The protein below binds the small molecule below.
Small molecule (SMILES): CC(=O)N[C@@H]1[C@@H](O)[C@H](O)[C@@H](CO)O[C@H]1O

Binding-site contacts:
Ligand atom C6 contacts residue SER91 of chain 1.D at 4.2 Å.
Ligand atom O5 contacts residue SER91 of chain 1.D at 3.2 Å (h-bond).
Ligand atom C7 contacts residue ASN89 of chain 1.D at 3.3 Å.
Ligand atom O5 contacts residue ASN89 of chain 1.D at 2.4 Å (h-bond).
Ligand atom C4 contacts residue ASN89 of chain 1.D at 4.2 Å.
Ligand atom C1 contacts residue SER91 of chain 1.D at 3.6 Å.
Ligand atom N2 contacts residue ASN89 of chain 1.D at 2.9 Å (h-bond).
Ligand atom O7 contacts residue ASN89 of chain 1.D at 3.3 Å (h-bond).
Ligand atom C1 contacts residue ASN89 of chain 1.D at 1.4 Å.
Ligand atom C5 contacts residue SER91 of chain 1.D at 4.0 Å.
Ligand atom C5 contacts residue ASN89 of chain 1.D at 3.7 Å.
Ligand atom C2 contacts residue ASN89 of chain 1.D at 2.5 Å.
Ligand atom C3 contacts residue ASN89 of chain 1.D at 3.8 Å.
Ligand atom O6 contacts residue SER91 of chain 1.D at 3.8 Å.
Ligand atom C8 contacts residue ASN89 of chain 1.D at 4.4 Å.

Sequence of chain 1.D:
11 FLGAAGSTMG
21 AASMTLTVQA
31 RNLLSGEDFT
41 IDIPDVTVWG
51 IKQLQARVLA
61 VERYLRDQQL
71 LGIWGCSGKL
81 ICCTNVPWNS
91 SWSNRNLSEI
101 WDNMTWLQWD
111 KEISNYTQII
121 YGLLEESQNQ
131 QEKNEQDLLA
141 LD